Binding-site contacts:
Ligand atom C1 contacts residue TRP400 of chain 1.C at 3.7 Å (hydrophobic).
Ligand atom C4 contacts residue TYR426 of chain 1.C at 4.0 Å (hydrophobic).
Ligand atom C6 contacts residue GLU467 of chain 1.C at 3.6 Å.
Ligand atom O3 contacts residue ARG159 of chain 1.C at 2.5 Å (salt-bridge).
Ligand atom O2 contacts residue HIS259 of chain 1.C at 4.0 Å.
Ligand atom O5 contacts residue TRP400 of chain 1.C at 3.4 Å.
Ligand atom O5 contacts residue TYR426 of chain 1.C at 4.4 Å.
Ligand atom O2 contacts residue ASP320 of chain 1.C at 3.6 Å (salt-bridge).
Ligand atom C4 contacts residue ARG159 of chain 1.C at 3.6 Å.
Ligand atom O4 contacts residue ARG159 of chain 1.C at 3.4 Å (salt-bridge).
Ligand atom O1 contacts residue HIS422 of chain 1.C at 3.8 Å.
Ligand atom C3 contacts residue ARG159 of chain 1.C at 3.7 Å.
Ligand atom O6 contacts residue TYR426 of chain 1.C at 3.9 Å.
Ligand atom O6 contacts residue TYR429 of chain 1.C at 4.0 Å.
Ligand atom O5 contacts residue TYR426 of chain 1.C at 4.3 Å.
Ligand atom O3 contacts residue GLU467 of chain 1.C at 4.3 Å.
Ligand atom C6 contacts residue ASP428 of chain 1.C at 3.7 Å.
Ligand atom O6 contacts residue ASP320 of chain 1.C at 4.2 Å.
Ligand atom O1 contacts residue TRP400 of chain 1.C at 2.8 Å.
Ligand atom C6 contacts residue TRP400 of chain 1.C at 3.9 Å (hydrophobic).
Ligand atom C5 contacts residue TRP465 of chain 1.C at 3.5 Å (hydrophobic).
Ligand atom O6 contacts residue ASP428 of chain 1.C at 2.9 Å (salt-bridge).
Ligand atom C5 contacts residue GLU467 of chain 1.C at 4.0 Å.
Ligand atom C6 contacts residue TYR426 of chain 1.C at 3.2 Å (hydrophobic).
Ligand atom O2 contacts residue TRP465 of chain 1.C at 4.4 Å.
Ligand atom O3 contacts residue HIS259 of chain 1.C at 3.5 Å.
Ligand atom C3 contacts residue GLU467 of chain 1.C at 4.4 Å.
Ligand atom O6 contacts residue TRP465 of chain 1.C at 3.6 Å.
Ligand atom C1 contacts residue TYR426 of chain 1.C at 4.3 Å (hydrophobic).
Ligand atom O3 contacts residue ASP188 of chain 1.C at 3.9 Å.
Ligand atom C6 contacts residue TRP217 of chain 1.C at 4.2 Å (hydrophobic).
Ligand atom C6 contacts residue TRP465 of chain 1.C at 3.8 Å (hydrophobic).
Ligand atom C3 contacts residue TRP465 of chain 1.C at 3.6 Å (hydrophobic).
Ligand atom O3 contacts residue TRP465 of chain 1.C at 3.9 Å.
Ligand atom O4 contacts residue GLU467 of chain 1.C at 2.7 Å (salt-bridge).
Ligand atom C4 contacts residue TRP465 of chain 1.C at 3.7 Å (hydrophobic).
Ligand atom C5 contacts residue TYR426 of chain 1.C at 4.2 Å (hydrophobic).
Ligand atom C4 contacts residue GLU467 of chain 1.C at 3.1 Å.
Ligand atom C2 contacts residue HIS422 of chain 1.C at 4.2 Å.
Ligand atom O6 contacts residue TYR426 of chain 1.C at 4.0 Å.

Sequence of chain 1.C:
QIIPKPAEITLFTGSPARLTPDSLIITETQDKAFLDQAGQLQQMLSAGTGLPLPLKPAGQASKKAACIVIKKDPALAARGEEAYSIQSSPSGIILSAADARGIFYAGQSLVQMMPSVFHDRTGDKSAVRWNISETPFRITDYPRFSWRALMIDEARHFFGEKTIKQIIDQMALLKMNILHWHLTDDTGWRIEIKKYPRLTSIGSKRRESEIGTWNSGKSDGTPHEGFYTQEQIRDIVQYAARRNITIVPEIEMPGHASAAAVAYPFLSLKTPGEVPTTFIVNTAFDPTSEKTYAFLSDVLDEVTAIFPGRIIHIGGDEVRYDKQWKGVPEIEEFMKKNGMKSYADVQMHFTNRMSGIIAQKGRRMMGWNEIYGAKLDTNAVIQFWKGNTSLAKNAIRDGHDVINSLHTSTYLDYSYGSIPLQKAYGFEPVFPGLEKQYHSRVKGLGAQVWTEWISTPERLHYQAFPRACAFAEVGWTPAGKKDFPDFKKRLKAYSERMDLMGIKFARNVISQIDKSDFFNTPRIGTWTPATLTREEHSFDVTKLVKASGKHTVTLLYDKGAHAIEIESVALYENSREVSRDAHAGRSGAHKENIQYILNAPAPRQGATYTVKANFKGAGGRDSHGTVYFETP

The protein below binds the small molecule below.
Small molecule (SMILES): OC[C@H]1O[C@@H](O[C@H]2[C@H](O)[C@@H](O)[C@H](O)O[C@@H]2CO)[C@H](O)[C@@H](O)[C@H]1O